Sequence of chain 1.A:
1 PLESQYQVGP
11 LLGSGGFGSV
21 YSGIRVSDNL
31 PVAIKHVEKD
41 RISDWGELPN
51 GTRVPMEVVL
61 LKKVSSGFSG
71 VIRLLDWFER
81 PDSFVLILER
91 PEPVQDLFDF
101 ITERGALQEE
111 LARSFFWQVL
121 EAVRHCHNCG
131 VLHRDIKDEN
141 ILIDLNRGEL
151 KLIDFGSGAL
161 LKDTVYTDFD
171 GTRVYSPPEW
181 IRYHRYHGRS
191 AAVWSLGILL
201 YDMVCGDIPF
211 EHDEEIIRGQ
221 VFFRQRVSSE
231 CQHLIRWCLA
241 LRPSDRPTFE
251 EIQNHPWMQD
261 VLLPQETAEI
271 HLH

Binding-site contacts:
Ligand atom C1 contacts residue PHE17 of chain 1.A at 3.1 Å (hydrophobic).
Ligand atom N34 contacts residue ASP96 of chain 1.A at 3.2 Å (salt-bridge).
Ligand atom N6 contacts residue ASP154 of chain 1.A at 3.6 Å.
Ligand atom C13 contacts residue LEU12 of chain 1.A at 3.8 Å (hydrophobic).
Ligand atom C32 contacts residue VAL20 of chain 1.A at 3.7 Å (hydrophobic).
Ligand atom C19 contacts residue VAL94 of chain 1.A at 3.3 Å (hydrophobic).
Ligand atom N2 contacts residue ASP154 of chain 1.A at 3.4 Å.
Ligand atom N23 contacts residue LEU88 of chain 1.A at 3.6 Å.
Ligand atom C13 contacts residue LEU142 of chain 1.A at 3.5 Å (hydrophobic).
Ligand atom C26 contacts residue GLU139 of chain 1.A at 3.7 Å.
Ligand atom N6 contacts residue LYS35 of chain 1.A at 2.9 Å (salt-bridge).
Ligand atom C1 contacts residue ASP154 of chain 1.A at 3.1 Å.
Ligand atom C20 contacts residue VAL94 of chain 1.A at 3.5 Å (hydrophobic).
Ligand atom N2 contacts residue LYS35 of chain 1.A at 3.8 Å.
Ligand atom F21 contacts residue VAL94 of chain 1.A at 3.4 Å.
Ligand atom F21 contacts residue LEU12 of chain 1.A at 3.5 Å.
Ligand atom C25 contacts residue ASN140 of chain 1.A at 3.6 Å.
Ligand atom C15 contacts residue LEU142 of chain 1.A at 3.8 Å (hydrophobic).
Ligand atom C20 contacts residue LEU12 of chain 1.A at 3.6 Å (hydrophobic).
Ligand atom N7 contacts residue ILE153 of chain 1.A at 3.7 Å.
Ligand atom C15 contacts residue LEU12 of chain 1.A at 3.7 Å (hydrophobic).
Ligand atom C11 contacts residue GLU89 of chain 1.A at 3.7 Å.
Ligand atom N23 contacts residue ILE72 of chain 1.A at 3.6 Å.
Ligand atom N2 contacts residue PHE17 of chain 1.A at 3.9 Å.
Ligand atom N23 contacts residue GLU89 of chain 1.A at 2.8 Å (salt-bridge).
Ligand atom N23 contacts residue ALA33 of chain 1.A at 3.5 Å.
Ligand atom C16 contacts residue LEU142 of chain 1.A at 3.9 Å (hydrophobic).
Ligand atom C31 contacts residue GLY13 of chain 1.A at 3.6 Å.
Ligand atom C27 contacts residue GLU139 of chain 1.A at 3.8 Å.
Ligand atom N34 contacts residue GLU139 of chain 1.A at 3.1 Å (salt-bridge).
Ligand atom C11 contacts residue ALA33 of chain 1.A at 3.6 Å (hydrophobic).
Ligand atom C5 contacts residue LYS35 of chain 1.A at 3.8 Å.
Ligand atom F22 contacts residue LEU142 of chain 1.A at 3.9 Å.
Ligand atom O9 contacts residue LEU88 of chain 1.A at 3.3 Å.
Ligand atom C25 contacts residue ILE153 of chain 1.A at 3.8 Å (hydrophobic).
Ligand atom C8 contacts residue ILE153 of chain 1.A at 3.8 Å (hydrophobic).
Ligand atom S12 contacts residue LEU142 of chain 1.A at 3.5 Å.
Ligand atom F21 contacts residue ARG90 of chain 1.A at 3.3 Å.
Ligand atom C29 contacts residue GLY13 of chain 1.A at 3.9 Å.
Ligand atom O9 contacts residue ILE153 of chain 1.A at 3.8 Å.

The small molecule below binds the protein below.
Small molecule (SMILES): Cn1ncc(NC(=O)c2nc(-c3c(F)cccc3F)sc2N)c1N1CCC[C@H](N)CC1